Sequence of chain 1.A:
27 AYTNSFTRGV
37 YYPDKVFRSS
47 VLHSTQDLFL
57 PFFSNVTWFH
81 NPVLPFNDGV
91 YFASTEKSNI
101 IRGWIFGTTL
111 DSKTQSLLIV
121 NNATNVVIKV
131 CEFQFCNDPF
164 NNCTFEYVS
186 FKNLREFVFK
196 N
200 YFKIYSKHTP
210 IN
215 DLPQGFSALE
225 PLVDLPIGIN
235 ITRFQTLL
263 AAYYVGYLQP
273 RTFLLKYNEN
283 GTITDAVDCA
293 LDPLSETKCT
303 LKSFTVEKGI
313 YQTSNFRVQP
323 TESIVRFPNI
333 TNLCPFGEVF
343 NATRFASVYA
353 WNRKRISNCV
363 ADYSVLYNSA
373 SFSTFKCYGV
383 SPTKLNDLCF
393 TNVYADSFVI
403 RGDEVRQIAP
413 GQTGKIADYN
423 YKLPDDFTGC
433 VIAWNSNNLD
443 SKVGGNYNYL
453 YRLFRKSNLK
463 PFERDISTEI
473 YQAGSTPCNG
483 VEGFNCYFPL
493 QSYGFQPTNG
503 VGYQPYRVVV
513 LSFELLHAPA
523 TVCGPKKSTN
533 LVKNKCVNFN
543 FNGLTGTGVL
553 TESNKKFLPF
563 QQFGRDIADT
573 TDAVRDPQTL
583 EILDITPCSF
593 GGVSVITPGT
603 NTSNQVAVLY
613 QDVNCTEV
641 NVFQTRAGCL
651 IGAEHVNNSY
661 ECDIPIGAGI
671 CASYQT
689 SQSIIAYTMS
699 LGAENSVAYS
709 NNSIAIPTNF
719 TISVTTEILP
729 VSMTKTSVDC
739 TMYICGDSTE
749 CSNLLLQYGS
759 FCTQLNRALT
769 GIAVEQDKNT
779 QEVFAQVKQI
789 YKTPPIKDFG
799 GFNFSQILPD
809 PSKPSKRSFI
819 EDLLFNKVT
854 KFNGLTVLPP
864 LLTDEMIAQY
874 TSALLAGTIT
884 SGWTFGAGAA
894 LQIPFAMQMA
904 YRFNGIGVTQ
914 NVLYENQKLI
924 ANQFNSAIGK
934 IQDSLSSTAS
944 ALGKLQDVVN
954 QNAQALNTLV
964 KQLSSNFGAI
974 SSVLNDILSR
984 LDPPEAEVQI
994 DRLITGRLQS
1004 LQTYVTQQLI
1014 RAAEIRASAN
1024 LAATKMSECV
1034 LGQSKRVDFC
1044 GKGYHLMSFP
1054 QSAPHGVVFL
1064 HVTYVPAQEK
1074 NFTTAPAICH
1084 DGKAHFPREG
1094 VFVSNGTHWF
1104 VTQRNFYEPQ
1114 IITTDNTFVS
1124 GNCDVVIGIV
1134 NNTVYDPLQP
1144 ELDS

Sequence of chain 1.B:
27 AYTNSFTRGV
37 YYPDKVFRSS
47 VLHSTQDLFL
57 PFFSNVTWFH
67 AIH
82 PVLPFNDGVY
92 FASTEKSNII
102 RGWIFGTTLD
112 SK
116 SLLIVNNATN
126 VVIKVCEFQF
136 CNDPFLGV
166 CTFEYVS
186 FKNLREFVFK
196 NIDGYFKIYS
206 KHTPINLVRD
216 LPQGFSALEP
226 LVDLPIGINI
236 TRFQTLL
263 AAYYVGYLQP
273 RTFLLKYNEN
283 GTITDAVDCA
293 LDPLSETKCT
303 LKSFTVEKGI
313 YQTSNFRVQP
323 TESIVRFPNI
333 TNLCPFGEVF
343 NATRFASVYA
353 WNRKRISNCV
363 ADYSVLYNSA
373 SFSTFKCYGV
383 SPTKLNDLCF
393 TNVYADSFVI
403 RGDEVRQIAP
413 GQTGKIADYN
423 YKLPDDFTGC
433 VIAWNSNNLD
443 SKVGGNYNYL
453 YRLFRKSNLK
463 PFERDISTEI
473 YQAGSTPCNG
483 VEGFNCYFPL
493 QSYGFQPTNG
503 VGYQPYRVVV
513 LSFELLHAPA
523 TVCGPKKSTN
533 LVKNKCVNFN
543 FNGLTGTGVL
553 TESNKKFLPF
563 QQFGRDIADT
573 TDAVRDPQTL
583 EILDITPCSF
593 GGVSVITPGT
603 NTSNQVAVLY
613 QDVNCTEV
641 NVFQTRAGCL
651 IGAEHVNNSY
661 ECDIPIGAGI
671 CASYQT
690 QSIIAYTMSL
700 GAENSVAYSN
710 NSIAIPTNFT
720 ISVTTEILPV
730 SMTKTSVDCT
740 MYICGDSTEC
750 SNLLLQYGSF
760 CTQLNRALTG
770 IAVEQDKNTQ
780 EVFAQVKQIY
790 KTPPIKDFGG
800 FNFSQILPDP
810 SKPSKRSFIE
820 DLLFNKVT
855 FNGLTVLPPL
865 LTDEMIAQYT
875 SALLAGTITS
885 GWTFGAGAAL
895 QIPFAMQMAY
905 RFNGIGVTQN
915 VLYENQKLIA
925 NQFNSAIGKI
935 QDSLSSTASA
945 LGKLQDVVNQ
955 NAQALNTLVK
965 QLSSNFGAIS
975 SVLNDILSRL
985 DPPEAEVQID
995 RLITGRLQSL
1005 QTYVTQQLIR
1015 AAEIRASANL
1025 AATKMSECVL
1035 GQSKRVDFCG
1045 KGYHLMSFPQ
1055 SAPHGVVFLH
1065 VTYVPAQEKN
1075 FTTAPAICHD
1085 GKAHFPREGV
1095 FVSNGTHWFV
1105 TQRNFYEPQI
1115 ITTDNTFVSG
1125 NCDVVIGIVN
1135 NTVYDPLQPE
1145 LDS

This protein binds this small molecule.
Small molecule (SMILES): CC(=O)N[C@H]1[C@H](O[C@H]2[C@H](O)[C@@H](NC(C)=O)CO[C@@H]2CO)O[C@H](CO)[C@@H](O)[C@@H]1O

Binding-site contacts:
Ligand atom N2 contacts residue ASN282 of chain 1.A at 2.9 Å (h-bond).
Ligand atom C7 contacts residue ASN280 of chain 1.A at 4.2 Å.
Ligand atom C5 contacts residue ASN282 of chain 1.A at 3.6 Å.
Ligand atom C8 contacts residue ASN280 of chain 1.A at 3.9 Å.
Ligand atom O7 contacts residue ASN282 of chain 1.A at 3.9 Å.
Ligand atom C7 contacts residue ASN282 of chain 1.A at 3.6 Å.
Ligand atom C2 contacts residue ASN282 of chain 1.A at 2.5 Å.
Ligand atom C5 contacts residue LYS558 of chain 1.B at 3.5 Å.
Ligand atom C3 contacts residue ASN282 of chain 1.A at 3.8 Å.
Ligand atom O5 contacts residue ASN282 of chain 1.A at 2.4 Å (h-bond).
Ligand atom C6 contacts residue LYS558 of chain 1.B at 4.1 Å.
Ligand atom C1 contacts residue LYS558 of chain 1.B at 3.4 Å.
Ligand atom O7 contacts residue ASN280 of chain 1.A at 4.4 Å.
Ligand atom C1 contacts residue ASN282 of chain 1.A at 1.4 Å.
Ligand atom O5 contacts residue LYS558 of chain 1.B at 3.4 Å (salt-bridge).
Ligand atom C4 contacts residue ASN282 of chain 1.A at 4.2 Å.